Sequence of chain 1.G:
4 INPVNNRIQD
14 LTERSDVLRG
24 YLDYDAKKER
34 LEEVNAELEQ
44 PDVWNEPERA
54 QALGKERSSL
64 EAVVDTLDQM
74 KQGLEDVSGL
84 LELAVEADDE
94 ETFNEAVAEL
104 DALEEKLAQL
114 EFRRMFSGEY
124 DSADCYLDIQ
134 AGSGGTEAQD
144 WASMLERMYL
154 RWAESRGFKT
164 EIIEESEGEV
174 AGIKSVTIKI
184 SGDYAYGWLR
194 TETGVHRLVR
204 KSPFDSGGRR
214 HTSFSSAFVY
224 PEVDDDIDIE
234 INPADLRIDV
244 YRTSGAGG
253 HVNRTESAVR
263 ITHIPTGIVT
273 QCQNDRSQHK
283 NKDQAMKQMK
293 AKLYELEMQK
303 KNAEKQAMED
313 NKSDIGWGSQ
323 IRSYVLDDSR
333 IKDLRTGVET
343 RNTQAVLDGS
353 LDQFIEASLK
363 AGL

Binding-site contacts:
Ligand atom N contacts residue MEQ252 of chain 1.G at 4.0 Å.
Ligand atom CN contacts residue MEQ252 of chain 1.G at 3.6 Å.

A small-molecule ligand and the protein it binds are described below.
Small molecule (SMILES): CSCC[C@H](NC=O)C(=O)O